Sequence of chain 1.A:
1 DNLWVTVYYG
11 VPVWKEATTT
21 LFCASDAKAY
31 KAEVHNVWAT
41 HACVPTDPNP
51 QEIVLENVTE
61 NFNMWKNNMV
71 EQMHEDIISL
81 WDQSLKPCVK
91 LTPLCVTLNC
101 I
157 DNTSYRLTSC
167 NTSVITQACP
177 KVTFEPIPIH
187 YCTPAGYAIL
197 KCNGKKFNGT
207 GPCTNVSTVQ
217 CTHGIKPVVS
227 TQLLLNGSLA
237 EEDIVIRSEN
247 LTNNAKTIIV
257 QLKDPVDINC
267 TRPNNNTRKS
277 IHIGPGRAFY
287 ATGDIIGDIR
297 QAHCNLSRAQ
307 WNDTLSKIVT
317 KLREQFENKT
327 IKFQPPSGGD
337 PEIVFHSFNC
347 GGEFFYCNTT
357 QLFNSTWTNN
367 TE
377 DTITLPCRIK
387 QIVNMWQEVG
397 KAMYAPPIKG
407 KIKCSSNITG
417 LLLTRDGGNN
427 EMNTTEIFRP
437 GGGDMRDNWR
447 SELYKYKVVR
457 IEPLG

This protein binds this small molecule.
Small molecule (SMILES): CC(=O)N[C@H]1[C@H](O[C@H]2[C@H](O)[C@@H](NC(C)=O)CO[C@@H]2CO)O[C@H](CO)[C@@H](O)[C@@H]1O

Binding-site contacts:
Ligand atom N2 contacts residue ASN354 of chain 1.A at 3.1 Å (h-bond).
Ligand atom C2 contacts residue ASN354 of chain 1.A at 2.5 Å.
Ligand atom C1 contacts residue THR356 of chain 1.A at 3.6 Å.
Ligand atom O5 contacts residue THR356 of chain 1.A at 3.6 Å.
Ligand atom C4 contacts residue ASN354 of chain 1.A at 4.1 Å.
Ligand atom C7 contacts residue PHE341 of chain 1.A at 3.5 Å (hydrophobic).
Ligand atom O7 contacts residue NAG1 of chain 1.T at 2.6 Å (h-bond).
Ligand atom C3 contacts residue ASN354 of chain 1.A at 3.8 Å.
Ligand atom C8 contacts residue NAG1 of chain 1.T at 3.9 Å.
Ligand atom C5 contacts residue THR356 of chain 1.A at 3.4 Å.
Ligand atom C8 contacts residue PHE341 of chain 1.A at 2.9 Å (hydrophobic).
Ligand atom C7 contacts residue NAG1 of chain 1.T at 3.4 Å.
Ligand atom C1 contacts residue PHE341 of chain 1.A at 4.5 Å (hydrophobic).
Ligand atom O5 contacts residue ASN354 of chain 1.A at 2.1 Å (h-bond).
Ligand atom C1 contacts residue ASN354 of chain 1.A at 1.5 Å.
Ligand atom C2 contacts residue PHE341 of chain 1.A at 4.4 Å (hydrophobic).
Ligand atom C5 contacts residue ASN354 of chain 1.A at 3.5 Å.
Ligand atom N2 contacts residue PHE341 of chain 1.A at 3.2 Å.
Ligand atom C7 contacts residue ASN354 of chain 1.A at 4.2 Å.
Ligand atom C6 contacts residue THR356 of chain 1.A at 3.3 Å.
Ligand atom N2 contacts residue NAG1 of chain 1.T at 4.3 Å.